Sequence of chain 1.B:
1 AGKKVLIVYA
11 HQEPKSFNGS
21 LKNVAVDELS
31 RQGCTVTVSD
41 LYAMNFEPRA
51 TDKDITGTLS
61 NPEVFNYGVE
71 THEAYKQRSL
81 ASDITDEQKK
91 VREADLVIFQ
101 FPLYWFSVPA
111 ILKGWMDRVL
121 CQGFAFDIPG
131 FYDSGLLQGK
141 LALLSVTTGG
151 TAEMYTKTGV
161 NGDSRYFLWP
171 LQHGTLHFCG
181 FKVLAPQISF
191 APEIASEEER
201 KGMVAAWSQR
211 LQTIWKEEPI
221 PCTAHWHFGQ

Binding-site contacts:
Ligand atom C8 contacts residue TYR155 of chain 1.B at 3.9 Å (hydrophobic).
Ligand atom C8 contacts residue FAD1 of chain 1.H at 3.6 Å.
Ligand atom C13 contacts residue GLY174 of chain 1.A at 3.6 Å.
Ligand atom C11 contacts residue GLY149 of chain 1.B at 3.2 Å.
Ligand atom O14 contacts residue FAD1 of chain 1.H at 4.1 Å.
Ligand atom O12 contacts residue GLY150 of chain 1.B at 3.3 Å.
Ligand atom C15 contacts residue GLY149 of chain 1.B at 3.8 Å.
Ligand atom C9 contacts residue ASN161 of chain 1.B at 3.7 Å.
Ligand atom C8 contacts residue PHE178 of chain 1.A at 3.6 Å (hydrophobic).
Ligand atom C11 contacts residue FAD1 of chain 1.H at 4.1 Å.
Ligand atom C3 contacts residue FAD1 of chain 1.H at 3.5 Å.
Ligand atom C13 contacts residue PHE106 of chain 1.B at 3.8 Å (hydrophobic).
Ligand atom C2 contacts residue FAD1 of chain 1.H at 3.5 Å.
Ligand atom C13 contacts residue FAD1 of chain 1.H at 3.4 Å.
Ligand atom C1 contacts residue FAD1 of chain 1.H at 3.2 Å.
Ligand atom C17 contacts residue TRP105 of chain 1.B at 3.3 Å (hydrophobic).
Ligand atom C15 contacts residue FAD1 of chain 1.H at 3.9 Å.
Ligand atom C11 contacts residue GLY150 of chain 1.B at 3.1 Å.
Ligand atom C7 contacts residue PHE178 of chain 1.A at 3.5 Å (hydrophobic).
Ligand atom C13 contacts residue PHE178 of chain 1.A at 3.5 Å (hydrophobic).
Ligand atom C6 contacts residue FAD1 of chain 1.H at 3.5 Å.
Ligand atom O16 contacts residue PHE126 of chain 1.A at 3.2 Å.
Ligand atom O12 contacts residue MET154 of chain 1.B at 3.1 Å.
Ligand atom O12 contacts residue ASN161 of chain 1.B at 2.8 Å (h-bond).
Ligand atom C6 contacts residue PHE126 of chain 1.A at 3.9 Å (hydrophobic).
Ligand atom C8 contacts residue ASN161 of chain 1.B at 3.6 Å.
Ligand atom C2 contacts residue PHE178 of chain 1.A at 3.8 Å (hydrophobic).
Ligand atom C4 contacts residue FAD1 of chain 1.H at 3.7 Å.
Ligand atom C17 contacts residue FAD1 of chain 1.H at 3.5 Å.
Ligand atom C9 contacts residue FAD1 of chain 1.H at 3.6 Å.
Ligand atom N10 contacts residue FAD1 of chain 1.H at 3.6 Å.
Ligand atom C9 contacts residue GLY150 of chain 1.B at 4.1 Å.
Ligand atom C13 contacts residue TRP105 of chain 1.B at 4.0 Å (hydrophobic).
Ligand atom C5 contacts residue FAD1 of chain 1.H at 3.4 Å.
Ligand atom O14 contacts residue GLY149 of chain 1.B at 3.6 Å.
Ligand atom O16 contacts residue FAD1 of chain 1.H at 3.2 Å.
Ligand atom C17 contacts residue PHE126 of chain 1.A at 3.3 Å (hydrophobic).
Ligand atom O12 contacts residue FAD1 of chain 1.H at 3.9 Å.
Ligand atom C7 contacts residue FAD1 of chain 1.H at 3.4 Å.
Ligand atom N10 contacts residue GLY150 of chain 1.B at 3.8 Å.

Sequence of chain 1.A:
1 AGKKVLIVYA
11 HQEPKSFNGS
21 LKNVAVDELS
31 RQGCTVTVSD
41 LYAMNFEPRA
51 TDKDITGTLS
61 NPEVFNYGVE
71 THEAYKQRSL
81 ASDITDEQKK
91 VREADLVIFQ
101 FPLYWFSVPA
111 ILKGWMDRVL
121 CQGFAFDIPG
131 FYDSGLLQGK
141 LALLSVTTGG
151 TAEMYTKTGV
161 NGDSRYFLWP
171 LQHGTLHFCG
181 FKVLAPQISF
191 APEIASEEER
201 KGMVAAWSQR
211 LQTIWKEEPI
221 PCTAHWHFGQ

A protein and the small-molecule ligand that binds it are described below.
Small molecule (SMILES): COc1cc(OC)c2c(c1)c(C)cc(=O)n2C